Sequence of chain 1.A:
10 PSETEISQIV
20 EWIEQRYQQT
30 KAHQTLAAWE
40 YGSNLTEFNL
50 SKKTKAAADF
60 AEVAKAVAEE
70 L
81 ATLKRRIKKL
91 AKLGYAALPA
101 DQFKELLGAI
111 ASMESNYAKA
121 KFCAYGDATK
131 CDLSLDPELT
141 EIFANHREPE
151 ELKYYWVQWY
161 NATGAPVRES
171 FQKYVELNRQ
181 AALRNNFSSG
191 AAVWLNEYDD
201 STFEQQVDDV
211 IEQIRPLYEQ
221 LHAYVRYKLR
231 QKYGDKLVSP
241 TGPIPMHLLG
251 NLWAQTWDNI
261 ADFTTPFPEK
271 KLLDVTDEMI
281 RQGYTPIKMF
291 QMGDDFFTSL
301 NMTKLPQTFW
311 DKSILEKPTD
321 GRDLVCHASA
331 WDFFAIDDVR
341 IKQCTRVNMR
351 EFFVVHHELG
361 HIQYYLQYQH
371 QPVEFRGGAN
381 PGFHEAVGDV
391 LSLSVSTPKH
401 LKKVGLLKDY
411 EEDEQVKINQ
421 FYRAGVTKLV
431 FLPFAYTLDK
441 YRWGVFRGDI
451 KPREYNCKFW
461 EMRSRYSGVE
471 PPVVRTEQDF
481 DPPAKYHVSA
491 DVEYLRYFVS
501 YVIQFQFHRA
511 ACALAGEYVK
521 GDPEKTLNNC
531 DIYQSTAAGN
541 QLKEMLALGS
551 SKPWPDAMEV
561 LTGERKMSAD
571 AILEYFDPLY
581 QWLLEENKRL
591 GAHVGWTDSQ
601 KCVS

This small molecule binds to this protein.
Small molecule (SMILES): O=C(O)[C@@H]1C[C@@H](C2CCCCC2)CN1C(=O)CP(=O)(O)CCCCc1ccccc1

Binding-site contacts:
Ligand atom C20 contacts residue TYR494 of chain 1.A at 3.7 Å (hydrophobic).
Ligand atom O01 contacts residue HIS361 of chain 1.A at 3.7 Å.
Ligand atom C14 contacts residue HIS357 of chain 1.A at 3.6 Å.
Ligand atom O16 contacts residue HIS327 of chain 1.A at 3.4 Å.
Ligand atom C12 contacts residue TYR486 of chain 1.A at 3.6 Å (hydrophobic).
Ligand atom C13 contacts residue TYR486 of chain 1.A at 3.6 Å (hydrophobic).
Ligand atom P02 contacts residue GLU358 of chain 1.A at 3.5 Å.
Ligand atom C26 contacts residue HIS357 of chain 1.A at 3.6 Å.
Ligand atom C15 contacts residue HIS327 of chain 1.A at 3.6 Å.
Ligand atom C14 contacts residue GLU358 of chain 1.A at 3.2 Å.
Ligand atom O16 contacts residue HIS487 of chain 1.A at 2.7 Å (h-bond).
Ligand atom C22 contacts residue GLN255 of chain 1.A at 3.4 Å.
Ligand atom O01 contacts residue GLU385 of chain 1.A at 3.1 Å (salt-bridge).
Ligand atom P02 contacts residue TYR497 of chain 1.A at 3.4 Å.
Ligand atom C04 contacts residue TYR497 of chain 1.A at 3.7 Å (hydrophobic).
Ligand atom O03 contacts residue HIS361 of chain 1.A at 3.5 Å.
Ligand atom O01 contacts residue HIS357 of chain 1.A at 2.8 Å (h-bond).
Ligand atom C05 contacts residue TYR497 of chain 1.A at 3.6 Å (hydrophobic).
Ligand atom C29 contacts residue TYR501 of chain 1.A at 3.2 Å (hydrophobic).
Ligand atom C22 contacts residue LYS485 of chain 1.A at 3.6 Å.
Ligand atom O23 contacts residue GLN255 of chain 1.A at 3.7 Å.
Ligand atom C04 contacts residue ALA328 of chain 1.A at 3.3 Å (hydrophobic).
Ligand atom O03 contacts residue ZN1 of chain 1.D at 3.4 Å.
Ligand atom P02 contacts residue HIS357 of chain 1.A at 3.3 Å.
Ligand atom O01 contacts residue ZN1 of chain 1.D at 2.2 Å.
Ligand atom O24 contacts residue GLN255 of chain 1.A at 3.1 Å (h-bond).
Ligand atom C14 contacts residue ALA328 of chain 1.A at 3.6 Å (hydrophobic).
Ligand atom O24 contacts residue TYR494 of chain 1.A at 3.2 Å (h-bond).
Ligand atom O24 contacts residue HIS487 of chain 1.A at 3.4 Å.
Ligand atom O24 contacts residue LYS485 of chain 1.A at 2.5 Å (salt-bridge).
Ligand atom C22 contacts residue TYR494 of chain 1.A at 3.7 Å (hydrophobic).
Ligand atom C21 contacts residue TYR494 of chain 1.A at 3.6 Å (hydrophobic).
Ligand atom O16 contacts residue TYR497 of chain 1.A at 2.2 Å (h-bond).
Ligand atom O01 contacts residue TYR497 of chain 1.A at 2.5 Å (h-bond).
Ligand atom C21 contacts residue TYR497 of chain 1.A at 3.7 Å (hydrophobic).
Ligand atom C15 contacts residue TYR497 of chain 1.A at 3.1 Å (hydrophobic).
Ligand atom P02 contacts residue ZN1 of chain 1.D at 3.3 Å.
Ligand atom O03 contacts residue GLU358 of chain 1.A at 2.6 Å (salt-bridge).
Ligand atom C30 contacts residue TYR501 of chain 1.A at 3.5 Å (hydrophobic).
Ligand atom O03 contacts residue HIS357 of chain 1.A at 3.3 Å (h-bond).